This protein binds this small molecule.
Small molecule (SMILES): CN1c2ccccc2[C@]23C[C@H]4[C@H]([C@@H]5C[C@H](O)[N@]4[C@@H](C5)[C@H]12)[C@H]3O

Binding-site contacts:
Ligand atom C17 contacts residue GLY52 of chain 1.A at 3.9 Å.
Ligand atom C3 contacts residue ASP48 of chain 1.A at 3.0 Å.
Ligand atom C17 contacts residue TYR51 of chain 1.A at 4.0 Å (hydrophobic).
Ligand atom C4 contacts residue ASP48 of chain 1.A at 3.7 Å.
Ligand atom C9 contacts residue LEU119 of chain 1.A at 4.3 Å (hydrophobic).
Ligand atom C4 contacts residue CYS49 of chain 1.A at 4.0 Å (hydrophobic).
Ligand atom C3 contacts residue CYS49 of chain 1.A at 4.1 Å (hydrophobic).
Ligand atom O1 contacts residue TYR27 of chain 1.A at 4.0 Å.
Ligand atom C14 contacts residue ASP48 of chain 1.A at 3.5 Å.
Ligand atom C17 contacts residue ASP48 of chain 1.A at 3.5 Å.
Ligand atom O2 contacts residue ASP48 of chain 1.A at 2.6 Å (salt-bridge).
Ligand atom O2 contacts residue GLY52 of chain 1.A at 3.3 Å (h-bond).
Ligand atom C4 contacts residue CYS121 of chain 1.A at 4.3 Å (hydrophobic).
Ligand atom O1 contacts residue ASP48 of chain 1.A at 3.4 Å (salt-bridge).
Ligand atom C15 contacts residue ASP48 of chain 1.A at 4.0 Å.
Ligand atom N2 contacts residue GLY52 of chain 1.A at 3.8 Å.
Ligand atom N2 contacts residue ASP48 of chain 1.A at 3.4 Å (salt-bridge).
Ligand atom C8 contacts residue LEU119 of chain 1.A at 3.8 Å (hydrophobic).
Ligand atom O1 contacts residue GLY32 of chain 1.A at 3.4 Å.
Ligand atom O2 contacts residue TYR51 of chain 1.A at 2.7 Å.

Sequence of chain 1.A:
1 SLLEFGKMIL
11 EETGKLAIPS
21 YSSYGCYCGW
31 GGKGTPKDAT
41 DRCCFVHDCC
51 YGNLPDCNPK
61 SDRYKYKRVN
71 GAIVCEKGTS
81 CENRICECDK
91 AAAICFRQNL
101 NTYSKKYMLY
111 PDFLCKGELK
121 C